A protein and the small-molecule ligand that binds it are described below.
Small molecule (SMILES): C[C@H]1CCCC(=O)CCCC=Cc2cc(O)cc(O)c2C(=O)N1

Binding-site contacts:
Ligand atom C14 contacts residue PHE177 of chain 1.B at 3.7 Å (hydrophobic).
Ligand atom C15 contacts residue SER159 of chain 1.B at 3.8 Å.
Ligand atom C12 contacts residue HIS303 of chain 1.B at 3.9 Å.
Ligand atom C11 contacts residue ALA273 of chain 1.B at 3.9 Å (hydrophobic).
Ligand atom C06 contacts residue PHE211 of chain 1.B at 3.7 Å (hydrophobic).
Ligand atom C16A contacts residue SER128 of chain 1.B at 3.1 Å.
Ligand atom O14 contacts residue SER159 of chain 1.B at 2.9 Å.
Ligand atom O01 contacts residue SER129 of chain 1.B at 3.3 Å (h-bond).
Ligand atom N2 contacts residue SER128 of chain 1.B at 3.5 Å (h-bond).
Ligand atom C12 contacts residue SER128 of chain 1.B at 3.7 Å.
Ligand atom O01 contacts residue GLN63 of chain 1.B at 3.1 Å (h-bond).
Ligand atom O16 contacts residue SER129 of chain 1.B at 3.1 Å (h-bond).
Ligand atom C12A contacts residue SER128 of chain 1.B at 3.5 Å.
Ligand atom C10 contacts residue HIS303 of chain 1.B at 3.8 Å.
Ligand atom C14 contacts residue SER159 of chain 1.B at 3.6 Å.
Ligand atom C11 contacts residue GLY272 of chain 1.B at 3.7 Å.
Ligand atom O14 contacts residue VAL169 of chain 1.B at 3.9 Å.
Ligand atom C19 contacts residue GLN63 of chain 1.B at 2.8 Å.
Ligand atom C08 contacts residue LEU210 of chain 1.B at 3.6 Å (hydrophobic).
Ligand atom O14 contacts residue ALA158 of chain 1.B at 3.9 Å.
Ligand atom C03 contacts residue GLN63 of chain 1.B at 3.4 Å.
Ligand atom O01 contacts residue SER128 of chain 1.B at 2.9 Å (h-bond).
Ligand atom C13 contacts residue ALA173 of chain 1.B at 3.4 Å (hydrophobic).
Ligand atom C14 contacts residue PRO155 of chain 1.B at 3.8 Å (hydrophobic).
Ligand atom C09 contacts residue GLY272 of chain 1.B at 3.5 Å.
Ligand atom C04 contacts residue MET304 of chain 1.B at 3.9 Å (hydrophobic).
Ligand atom C10 contacts residue ALA273 of chain 1.B at 3.9 Å (hydrophobic).
Ligand atom C05 contacts residue HIS303 of chain 1.B at 3.2 Å.
Ligand atom C10 contacts residue GLY272 of chain 1.B at 3.5 Å.
Ligand atom C16 contacts residue PHE177 of chain 1.B at 3.6 Å (hydrophobic).
Ligand atom C08 contacts residue PHE211 of chain 1.B at 3.8 Å (hydrophobic).
Ligand atom C01 contacts residue SER128 of chain 1.B at 2.8 Å.
Ligand atom O14 contacts residue PHE177 of chain 1.B at 3.8 Å.
Ligand atom C16 contacts residue GLN63 of chain 1.B at 3.7 Å.
Ligand atom C15 contacts residue PHE177 of chain 1.B at 3.6 Å (hydrophobic).
Ligand atom C19 contacts residue THR64 of chain 1.B at 3.7 Å.
Ligand atom O07 contacts residue HIS303 of chain 1.B at 3.6 Å.
Ligand atom C09 contacts residue LEU210 of chain 1.B at 3.7 Å (hydrophobic).
Ligand atom O16 contacts residue GLN63 of chain 1.B at 2.9 Å (h-bond).
Ligand atom C15 contacts residue PHE232 of chain 1.B at 3.7 Å (hydrophobic).

Sequence of chain 1.B:
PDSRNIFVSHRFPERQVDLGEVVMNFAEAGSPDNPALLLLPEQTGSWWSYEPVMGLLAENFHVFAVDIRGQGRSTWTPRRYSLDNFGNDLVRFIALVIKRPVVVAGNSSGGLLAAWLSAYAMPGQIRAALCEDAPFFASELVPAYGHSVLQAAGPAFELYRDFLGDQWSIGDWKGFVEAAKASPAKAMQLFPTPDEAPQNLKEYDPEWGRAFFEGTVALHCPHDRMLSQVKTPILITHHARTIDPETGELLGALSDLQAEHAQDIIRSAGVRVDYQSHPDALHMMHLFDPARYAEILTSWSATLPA